Binding-site contacts:
Ligand atom C13 contacts residue KDZ1 of chain 1.C at 0.4 Å.
Ligand atom O01 contacts residue KDZ1 of chain 1.C at 0.5 Å (h-bond).
Ligand atom C11 contacts residue KDZ1 of chain 1.C at 3.2 Å.
Ligand atom B02 contacts residue KDZ1 of chain 1.C at 0.3 Å.
Ligand atom C04 contacts residue KDZ1 of chain 1.C at 0.4 Å.
Ligand atom O03 contacts residue ASP94 of chain 1.A at 2.3 Å (salt-bridge).
Ligand atom O23 contacts residue ZN1 of chain 1.G at 1.9 Å.
Ligand atom C21 contacts residue KDZ1 of chain 1.C at 0.5 Å.
Ligand atom B02 contacts residue ZN1 of chain 1.G at 2.9 Å.
Ligand atom C22 contacts residue KDZ1 of chain 1.C at 0.5 Å.
Ligand atom C10 contacts residue KDZ1 of chain 1.C at 2.1 Å.
Ligand atom C20 contacts residue KDZ1 of chain 1.C at 0.4 Å.
Ligand atom C15 contacts residue HIS216 of chain 1.A at 3.4 Å.
Ligand atom C17 contacts residue ZN1 of chain 1.G at 3.2 Å.
Ligand atom O03 contacts residue HIS92 of chain 1.A at 3.2 Å.
Ligand atom O19 contacts residue KDZ1 of chain 1.C at 0.4 Å (h-bond).
Ligand atom O01 contacts residue HIS155 of chain 1.A at 2.9 Å.
Ligand atom C16 contacts residue KDZ1 of chain 1.C at 0.4 Å.
Ligand atom O19 contacts residue ASN186 of chain 1.A at 3.2 Å (h-bond).
Ligand atom O23 contacts residue KDZ1 of chain 1.C at 0.3 Å (h-bond).
Ligand atom O18 contacts residue KDZ1 of chain 1.C at 0.3 Å (h-bond).
Ligand atom S05 contacts residue KDZ1 of chain 1.C at 1.5 Å.
Ligand atom B02 contacts residue ZN1 of chain 1.F at 3.0 Å.
Ligand atom C06 contacts residue KDZ1 of chain 1.C at 2.8 Å.
Ligand atom O03 contacts residue KDZ1 of chain 1.C at 0.2 Å (h-bond).
Ligand atom C08 contacts residue KDZ1 of chain 1.C at 1.6 Å.
Ligand atom O03 contacts residue HIS90 of chain 1.A at 3.2 Å (h-bond).
Ligand atom C07 contacts residue KDZ1 of chain 1.C at 2.9 Å.
Ligand atom O23 contacts residue ASP94 of chain 1.A at 3.0 Å (salt-bridge).
Ligand atom O18 contacts residue HIS216 of chain 1.A at 2.9 Å (h-bond).
Ligand atom C09 contacts residue KDZ1 of chain 1.C at 0.8 Å.
Ligand atom C17 contacts residue KDZ1 of chain 1.C at 0.3 Å.
Ligand atom C15 contacts residue KDZ1 of chain 1.C at 0.3 Å.
Ligand atom C14 contacts residue KDZ1 of chain 1.C at 0.4 Å.
Ligand atom O03 contacts residue ZN1 of chain 1.F at 2.1 Å.
Ligand atom C15 contacts residue ZN1 of chain 1.G at 2.9 Å.
Ligand atom O23 contacts residue HIS216 of chain 1.A at 3.2 Å (h-bond).
Ligand atom O01 contacts residue ZN1 of chain 1.F at 2.5 Å.
Ligand atom O18 contacts residue ZN1 of chain 1.G at 2.3 Å.
Ligand atom O03 contacts residue ZN1 of chain 1.G at 3.1 Å.

A small-molecule ligand and the protein it binds are described below.
Small molecule (SMILES): O=C(O)c1cccc2c1O[B-](O)(O)[C@H](SCc1ccccc1)C2

Sequence of chain 1.A:
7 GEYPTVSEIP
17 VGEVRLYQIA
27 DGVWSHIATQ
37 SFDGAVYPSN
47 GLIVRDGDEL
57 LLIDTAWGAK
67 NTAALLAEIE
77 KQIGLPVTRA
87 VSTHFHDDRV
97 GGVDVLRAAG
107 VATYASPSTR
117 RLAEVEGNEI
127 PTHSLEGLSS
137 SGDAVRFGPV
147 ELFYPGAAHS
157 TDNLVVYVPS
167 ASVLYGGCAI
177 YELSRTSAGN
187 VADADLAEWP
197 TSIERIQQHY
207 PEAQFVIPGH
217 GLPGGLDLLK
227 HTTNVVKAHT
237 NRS